Sequence of chain 7.A:
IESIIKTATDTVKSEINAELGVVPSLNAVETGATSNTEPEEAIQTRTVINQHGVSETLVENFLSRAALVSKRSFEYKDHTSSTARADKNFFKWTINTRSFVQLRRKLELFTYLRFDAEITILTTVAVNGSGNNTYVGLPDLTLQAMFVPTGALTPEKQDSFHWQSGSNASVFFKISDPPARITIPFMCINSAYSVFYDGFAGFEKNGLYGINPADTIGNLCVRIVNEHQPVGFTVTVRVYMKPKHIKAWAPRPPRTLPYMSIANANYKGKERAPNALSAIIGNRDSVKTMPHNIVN

This small molecule binds to this protein.
Small molecule (SMILES): Cc1cc(CCCOc2c(C)cc(-c3noc(C(F)(F)F)n3)cc2C)on1

Binding-site contacts:
Ligand atom CM2 contacts residue ILE119 of chain 7.A at 3.5 Å (hydrophobic).
Ligand atom CM6 contacts residue ILE184 of chain 7.A at 3.5 Å (hydrophobic).
Ligand atom N1A contacts residue LEU220 of chain 7.A at 3.0 Å.
Ligand atom F1 contacts residue ALA145 of chain 7.A at 3.0 Å.
Ligand atom F1 contacts residue VAL171 of chain 7.A at 3.0 Å.
Ligand atom CM3 contacts residue THR97 of chain 7.A at 3.9 Å.
Ligand atom O1A contacts residue LEU220 of chain 7.A at 3.4 Å.
Ligand atom C3B contacts residue ILE119 of chain 7.A at 3.5 Å (hydrophobic).
Ligand atom CM4 contacts residue ALA145 of chain 7.A at 3.5 Å (hydrophobic).
Ligand atom C5B contacts residue ILE184 of chain 7.A at 3.4 Å (hydrophobic).
Ligand atom C2A contacts residue ILE182 of chain 7.A at 3.6 Å (hydrophobic).
Ligand atom CM6 contacts residue ILE217 of chain 7.A at 3.4 Å (hydrophobic).
Ligand atom O1 contacts residue ILE217 of chain 7.A at 3.2 Å.
Ligand atom O1B contacts residue ILE95 of chain 7.A at 3.0 Å.
Ligand atom CM4 contacts residue ALA169 of chain 7.A at 3.5 Å (hydrophobic).
Ligand atom C1B contacts residue ILE95 of chain 7.A at 3.5 Å (hydrophobic).
Ligand atom F3 contacts residue ALA169 of chain 7.A at 3.7 Å.
Ligand atom F3 contacts residue ILE182 of chain 7.A at 3.2 Å.
Ligand atom F2 contacts residue ALA145 of chain 7.A at 3.0 Å.
Ligand atom C2A contacts residue LEU220 of chain 7.A at 3.8 Å (hydrophobic).
Ligand atom C4 contacts residue PHE115 of chain 7.A at 3.3 Å (hydrophobic).
Ligand atom C3A contacts residue ILE182 of chain 7.A at 3.2 Å (hydrophobic).
Ligand atom CM4 contacts residue ILE182 of chain 7.A at 3.6 Å (hydrophobic).
Ligand atom C6B contacts residue ILE184 of chain 7.A at 3.7 Å (hydrophobic).
Ligand atom CM6 contacts residue MET187 of chain 7.A at 3.8 Å (hydrophobic).
Ligand atom O1A contacts residue ALA145 of chain 7.A at 3.8 Å.
Ligand atom O1A contacts residue ILE182 of chain 7.A at 3.9 Å.
Ligand atom N3A contacts residue ILE182 of chain 7.A at 3.0 Å.
Ligand atom C2B contacts residue ILE119 of chain 7.A at 3.5 Å (hydrophobic).
Ligand atom F2 contacts residue SER170 of chain 7.A at 3.5 Å.
Ligand atom F2 contacts residue MET146 of chain 7.A at 3.7 Å.
Ligand atom F3 contacts residue ALA24 of chain 7.B at 3.9 Å.
Ligand atom N3A contacts residue PHE147 of chain 7.A at 3.6 Å.
Ligand atom F2 contacts residue ALA169 of chain 7.A at 2.2 Å.
Ligand atom F2 contacts residue PHE147 of chain 7.A at 3.2 Å.
Ligand atom CM2 contacts residue TRP93 of chain 7.A at 3.9 Å (hydrophobic).
Ligand atom C6B contacts residue ILE95 of chain 7.A at 3.6 Å (hydrophobic).
Ligand atom F3 contacts residue LEU14 of chain 8.B at 3.9 Å.
Ligand atom F1 contacts residue SER170 of chain 7.A at 3.7 Å.
Ligand atom N3A contacts residue ILE184 of chain 7.A at 3.9 Å.

Sequence of chain 7.B:
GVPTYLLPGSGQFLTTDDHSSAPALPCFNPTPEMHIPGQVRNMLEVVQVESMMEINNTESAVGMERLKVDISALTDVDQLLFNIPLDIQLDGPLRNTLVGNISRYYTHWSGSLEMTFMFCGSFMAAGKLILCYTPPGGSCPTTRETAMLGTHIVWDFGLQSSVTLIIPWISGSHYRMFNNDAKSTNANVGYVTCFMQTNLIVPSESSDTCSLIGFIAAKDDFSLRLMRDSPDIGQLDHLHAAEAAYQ

Sequence of chain 8.B:
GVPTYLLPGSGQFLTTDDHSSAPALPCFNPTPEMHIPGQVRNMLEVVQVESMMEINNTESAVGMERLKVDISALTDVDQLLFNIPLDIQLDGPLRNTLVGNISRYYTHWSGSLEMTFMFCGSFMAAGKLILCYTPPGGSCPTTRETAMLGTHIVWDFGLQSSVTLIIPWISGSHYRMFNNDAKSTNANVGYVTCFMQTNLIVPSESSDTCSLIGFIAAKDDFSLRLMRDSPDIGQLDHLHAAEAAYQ